Binding-site contacts:
Ligand atom O1P contacts residue ARG234 of chain 1.H at 3.6 Å.
Ligand atom O2P contacts residue THR154 of chain 1.H at 4.4 Å.
Ligand atom C3 contacts residue CYS153 of chain 1.H at 4.4 Å (hydrophobic).
Ligand atom C2 contacts residue SER152 of chain 1.H at 3.9 Å.
Ligand atom O2P contacts residue THR211 of chain 1.H at 2.7 Å (h-bond).
Ligand atom P contacts residue THR211 of chain 1.H at 3.3 Å.
Ligand atom O4P contacts residue THR154 of chain 1.H at 2.8 Å (h-bond).
Ligand atom O2 contacts residue SER152 of chain 1.H at 3.6 Å.
Ligand atom O3P contacts residue THR154 of chain 1.H at 3.0 Å (h-bond).
Ligand atom O2 contacts residue CYS153 of chain 1.H at 4.3 Å.
Ligand atom P contacts residue SER152 of chain 1.H at 4.3 Å.
Ligand atom O4P contacts residue THR211 of chain 1.H at 3.9 Å.
Ligand atom O1 contacts residue HIS180 of chain 1.H at 3.3 Å (h-bond).
Ligand atom P contacts residue CYS153 of chain 1.H at 4.2 Å.
Ligand atom O3P contacts residue HIS180 of chain 1.H at 3.6 Å.
Ligand atom O1 contacts residue NAD1 of chain 1.QA at 3.4 Å.
Ligand atom C1 contacts residue CYS153 of chain 1.H at 3.4 Å (hydrophobic).
Ligand atom P contacts residue HIS180 of chain 1.H at 4.5 Å.
Ligand atom O2P contacts residue SER152 of chain 1.H at 4.4 Å.
Ligand atom O3P contacts residue THR211 of chain 1.H at 3.1 Å (h-bond).
Ligand atom O1P contacts residue CYS153 of chain 1.H at 4.1 Å.
Ligand atom O1 contacts residue THR183 of chain 1.H at 4.2 Å.
Ligand atom C1 contacts residue NAD1 of chain 1.QA at 3.2 Å.
Ligand atom C2 contacts residue NAD1 of chain 1.QA at 3.8 Å.
Ligand atom O1P contacts residue HIS180 of chain 1.H at 4.2 Å.
Ligand atom O1 contacts residue ARG234 of chain 1.H at 4.1 Å.
Ligand atom C2 contacts residue CYS153 of chain 1.H at 3.5 Å (hydrophobic).
Ligand atom C3 contacts residue ARG234 of chain 1.H at 4.4 Å.
Ligand atom C1 contacts residue HIS180 of chain 1.H at 4.5 Å.
Ligand atom O1 contacts residue CYS153 of chain 1.H at 2.8 Å (h-bond).
Ligand atom O3P contacts residue THR178 of chain 1.H at 4.1 Å.
Ligand atom O2 contacts residue NAD1 of chain 1.QA at 3.0 Å.
Ligand atom C3 contacts residue SER152 of chain 1.H at 4.3 Å.
Ligand atom O4P contacts residue SER152 of chain 1.H at 3.3 Å (h-bond).
Ligand atom O2P contacts residue GLY212 of chain 1.H at 4.1 Å.
Ligand atom C3 contacts residue NAD1 of chain 1.QA at 4.3 Å.
Ligand atom O4P contacts residue CYS153 of chain 1.H at 3.2 Å (h-bond).
Ligand atom O2 contacts residue PRO123 of chain 1.H at 4.2 Å.
Ligand atom P contacts residue THR154 of chain 1.H at 3.4 Å.
Ligand atom O3P contacts residue ARG234 of chain 1.H at 4.5 Å.

A small-molecule ligand and the protein it binds are described below.
Small molecule (SMILES): O=C[C@H](O)COP(=O)(O)O

Sequence of chain 1.H:
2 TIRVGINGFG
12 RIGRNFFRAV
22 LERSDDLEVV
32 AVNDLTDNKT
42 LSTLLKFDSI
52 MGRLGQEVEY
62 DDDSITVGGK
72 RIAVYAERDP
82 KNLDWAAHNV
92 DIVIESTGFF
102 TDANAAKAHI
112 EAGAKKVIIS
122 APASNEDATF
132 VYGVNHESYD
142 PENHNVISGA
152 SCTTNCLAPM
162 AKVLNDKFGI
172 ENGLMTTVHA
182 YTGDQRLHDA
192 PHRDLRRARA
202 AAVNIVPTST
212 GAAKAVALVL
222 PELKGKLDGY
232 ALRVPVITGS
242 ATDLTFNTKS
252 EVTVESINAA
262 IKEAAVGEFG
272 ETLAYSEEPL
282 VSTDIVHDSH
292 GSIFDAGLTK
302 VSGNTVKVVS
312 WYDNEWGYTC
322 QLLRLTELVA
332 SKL